Binding-site contacts:
Ligand atom O contacts residue GLU280 of chain 1.A at 2.9 Å (salt-bridge).
Ligand atom C09 contacts residue LEU255 of chain 1.A at 3.7 Å (hydrophobic).
Ligand atom C08 contacts residue GLU256 of chain 2.A at 3.9 Å.
Ligand atom F contacts residue GLU256 of chain 1.A at 3.9 Å.
Ligand atom F01 contacts residue GLU256 of chain 1.A at 3.6 Å.
Ligand atom C06 contacts residue LEU255 of chain 1.A at 4.0 Å (hydrophobic).
Ligand atom C03 contacts residue 6DH1 of chain 2.J at 3.0 Å.
Ligand atom C contacts residue 6DH1 of chain 2.J at 0.7 Å.
Ligand atom C06 contacts residue GLU280 of chain 2.A at 4.1 Å.
Ligand atom C07 contacts residue 6DH1 of chain 2.J at 0.5 Å.
Ligand atom C10 contacts residue LEU255 of chain 2.A at 3.5 Å (hydrophobic).
Ligand atom C04 contacts residue 6DH1 of chain 2.J at 2.2 Å.
Ligand atom C09 contacts residue GLU280 of chain 2.A at 4.0 Å.
Ligand atom C06 contacts residue GLU256 of chain 1.A at 3.4 Å.
Ligand atom C05 contacts residue 6DH1 of chain 2.J at 0.9 Å.
Ligand atom N contacts residue 6DH1 of chain 2.J at 0.4 Å (h-bond).
Ligand atom F02 contacts residue LEU255 of chain 2.A at 3.9 Å.
Ligand atom C06 contacts residue 6DH1 of chain 2.J at 0.6 Å.
Ligand atom C contacts residue LEU255 of chain 2.A at 3.8 Å (hydrophobic).
Ligand atom C08 contacts residue LEU255 of chain 2.A at 3.8 Å (hydrophobic).
Ligand atom N contacts residue LEU255 of chain 1.A at 4.1 Å.
Ligand atom C contacts residue LEU255 of chain 1.A at 3.7 Å (hydrophobic).
Ligand atom C10 contacts residue LEU255 of chain 1.A at 4.1 Å (hydrophobic).
Ligand atom F02 contacts residue 6DH1 of chain 2.J at 0.8 Å.
Ligand atom C08 contacts residue 6DH1 of chain 2.J at 0.6 Å.
Ligand atom F contacts residue MET284 of chain 2.A at 3.7 Å.
Ligand atom C09 contacts residue GLU256 of chain 1.A at 3.4 Å.
Ligand atom C10 contacts residue 6DH1 of chain 2.J at 0.7 Å.
Ligand atom C02 contacts residue 6DH1 of chain 2.J at 3.2 Å.
Ligand atom C09 contacts residue 6DH1 of chain 2.J at 0.8 Å.
Ligand atom F02 contacts residue GLU256 of chain 2.A at 3.4 Å.
Ligand atom F01 contacts residue LEU255 of chain 1.A at 3.6 Å.
Ligand atom F contacts residue 6DH1 of chain 2.J at 1.5 Å.
Ligand atom C02 contacts residue GLU280 of chain 1.A at 3.0 Å.
Ligand atom O contacts residue 6DH1 of chain 2.J at 3.9 Å.
Ligand atom C01 contacts residue 6DH1 of chain 2.J at 0.5 Å.
Ligand atom N01 contacts residue LEU255 of chain 2.A at 3.7 Å.
Ligand atom N01 contacts residue GLU256 of chain 2.A at 3.8 Å.
Ligand atom N01 contacts residue 6DH1 of chain 2.J at 1.2 Å.
Ligand atom F01 contacts residue 6DH1 of chain 2.J at 0.8 Å.

Sequence of chain 1.A:
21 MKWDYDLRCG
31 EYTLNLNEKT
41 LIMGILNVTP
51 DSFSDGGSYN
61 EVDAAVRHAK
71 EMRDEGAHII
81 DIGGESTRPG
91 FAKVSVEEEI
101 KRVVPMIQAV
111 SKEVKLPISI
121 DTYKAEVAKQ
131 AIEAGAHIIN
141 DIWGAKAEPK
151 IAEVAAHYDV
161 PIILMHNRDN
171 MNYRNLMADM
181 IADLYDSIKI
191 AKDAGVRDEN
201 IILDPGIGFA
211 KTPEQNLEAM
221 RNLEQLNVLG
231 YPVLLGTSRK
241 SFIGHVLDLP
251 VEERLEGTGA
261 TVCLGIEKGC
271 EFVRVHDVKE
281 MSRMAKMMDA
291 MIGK

Sequence of chain 2.A:
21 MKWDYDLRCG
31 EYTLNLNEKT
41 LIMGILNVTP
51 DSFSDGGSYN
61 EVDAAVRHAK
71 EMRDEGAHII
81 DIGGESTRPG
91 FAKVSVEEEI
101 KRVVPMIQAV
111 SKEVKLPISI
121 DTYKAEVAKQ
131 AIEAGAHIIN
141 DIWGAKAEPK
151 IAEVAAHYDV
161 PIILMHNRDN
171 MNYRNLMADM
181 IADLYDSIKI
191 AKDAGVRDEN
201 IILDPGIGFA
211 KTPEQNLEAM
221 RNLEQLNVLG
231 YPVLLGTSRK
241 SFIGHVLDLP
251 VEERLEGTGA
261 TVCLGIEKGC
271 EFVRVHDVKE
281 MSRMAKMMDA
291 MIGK

A protein and the small-molecule ligand that binds it are described below.
Small molecule (SMILES): OCCCc1nc2ccc(C(F)(F)F)cc2[nH]1